Sequence of chain 1.B:
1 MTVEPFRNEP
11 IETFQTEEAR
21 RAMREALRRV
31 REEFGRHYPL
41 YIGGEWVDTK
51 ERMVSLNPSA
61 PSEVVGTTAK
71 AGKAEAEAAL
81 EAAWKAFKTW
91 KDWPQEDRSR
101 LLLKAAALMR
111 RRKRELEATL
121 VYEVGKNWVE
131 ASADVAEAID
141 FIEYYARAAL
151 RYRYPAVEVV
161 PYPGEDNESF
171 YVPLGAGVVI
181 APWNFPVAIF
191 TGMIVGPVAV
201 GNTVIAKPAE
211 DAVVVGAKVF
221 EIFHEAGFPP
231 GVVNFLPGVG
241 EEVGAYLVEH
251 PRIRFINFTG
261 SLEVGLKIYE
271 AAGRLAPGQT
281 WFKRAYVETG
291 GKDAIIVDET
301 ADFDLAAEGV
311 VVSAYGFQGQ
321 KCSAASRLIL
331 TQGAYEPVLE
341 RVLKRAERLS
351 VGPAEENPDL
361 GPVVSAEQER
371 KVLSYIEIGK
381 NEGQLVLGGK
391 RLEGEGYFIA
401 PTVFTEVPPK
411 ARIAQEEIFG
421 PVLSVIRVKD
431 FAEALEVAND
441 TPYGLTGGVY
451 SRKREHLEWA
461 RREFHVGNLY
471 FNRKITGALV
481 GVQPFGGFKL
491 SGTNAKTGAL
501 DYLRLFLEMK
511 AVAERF

Binding-site contacts:
Ligand atom C contacts residue GLY477 of chain 1.B at 3.4 Å.
Ligand atom OXT contacts residue GLY477 of chain 1.B at 3.0 Å (h-bond).
Ligand atom C contacts residue ALA478 of chain 1.B at 3.8 Å (hydrophobic).
Ligand atom OG contacts residue SER323 of chain 1.B at 3.0 Å (h-bond).
Ligand atom CB contacts residue SER323 of chain 1.B at 4.1 Å.
Ligand atom O contacts residue GLY477 of chain 1.B at 3.2 Å (h-bond).
Ligand atom CA contacts residue PHE185 of chain 1.B at 4.5 Å (hydrophobic).
Ligand atom C contacts residue THR476 of chain 1.B at 4.3 Å.
Ligand atom CA contacts residue PHE485 of chain 1.B at 4.2 Å (hydrophobic).
Ligand atom OXT contacts residue LYS321 of chain 1.B at 4.3 Å.
Ligand atom CA contacts residue SER323 of chain 1.B at 4.3 Å.
Ligand atom N contacts residue GLU137 of chain 1.B at 4.3 Å.
Ligand atom O contacts residue PHE485 of chain 1.B at 3.5 Å.
Ligand atom CB contacts residue PHE485 of chain 1.B at 4.0 Å (hydrophobic).
Ligand atom CB contacts residue PHE185 of chain 1.B at 3.8 Å (hydrophobic).
Ligand atom O contacts residue SER323 of chain 1.B at 3.6 Å.
Ligand atom OG contacts residue LYS321 of chain 1.B at 4.0 Å.
Ligand atom CB contacts residue CYS322 of chain 1.B at 3.5 Å (hydrophobic).
Ligand atom OXT contacts residue PHE185 of chain 1.B at 4.2 Å.
Ligand atom OG contacts residue PHE485 of chain 1.B at 4.3 Å.
Ligand atom OG contacts residue CYS322 of chain 1.B at 3.2 Å (h-bond).
Ligand atom C contacts residue PHE485 of chain 1.B at 4.2 Å (hydrophobic).
Ligand atom C contacts residue SER323 of chain 1.B at 3.3 Å.
Ligand atom O contacts residue THR476 of chain 1.B at 3.9 Å.
Ligand atom OXT contacts residue ALA478 of chain 1.B at 4.2 Å.
Ligand atom OXT contacts residue THR476 of chain 1.B at 3.9 Å.
Ligand atom O contacts residue ALA478 of chain 1.B at 3.0 Å (h-bond).
Ligand atom OXT contacts residue SER323 of chain 1.B at 2.8 Å (h-bond).
Ligand atom N contacts residue PHE485 of chain 1.B at 3.5 Å.
Ligand atom OG contacts residue PHE185 of chain 1.B at 3.5 Å.
Ligand atom N contacts residue ALA478 of chain 1.B at 4.1 Å.

A small-molecule ligand and the protein it binds are described below.
Small molecule (SMILES): N[C@@H](CO)C(=O)O